Sequence of chain 4.A:
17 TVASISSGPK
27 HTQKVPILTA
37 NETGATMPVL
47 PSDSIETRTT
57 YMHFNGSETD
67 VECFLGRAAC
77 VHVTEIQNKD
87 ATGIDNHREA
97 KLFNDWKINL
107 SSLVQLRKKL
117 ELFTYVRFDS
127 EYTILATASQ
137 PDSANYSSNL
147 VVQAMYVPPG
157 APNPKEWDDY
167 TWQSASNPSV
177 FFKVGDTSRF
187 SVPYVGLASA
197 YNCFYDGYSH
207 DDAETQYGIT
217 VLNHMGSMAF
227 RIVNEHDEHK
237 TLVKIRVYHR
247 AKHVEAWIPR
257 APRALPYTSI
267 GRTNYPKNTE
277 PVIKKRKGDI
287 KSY

Binding-site contacts:
Ligand atom C1C contacts residue LEU106 of chain 4.A at 3.8 Å (hydrophobic).
Ligand atom C1C contacts residue TYR128 of chain 4.A at 3.7 Å (hydrophobic).
Ligand atom C31 contacts residue ASN219 of chain 4.A at 3.3 Å.
Ligand atom N3A contacts residue TYR152 of chain 4.A at 3.5 Å.
Ligand atom N3A contacts residue PRO174 of chain 4.A at 3.7 Å.
Ligand atom C1B contacts residue VAL188 of chain 4.A at 3.8 Å (hydrophobic).
Ligand atom N3A contacts residue PHE186 of chain 4.A at 4.0 Å.
Ligand atom C3C contacts residue TYR128 of chain 4.A at 3.4 Å (hydrophobic).
Ligand atom C6B contacts residue TYR128 of chain 4.A at 3.3 Å (hydrophobic).
Ligand atom C4 contacts residue LEU106 of chain 4.A at 3.9 Å (hydrophobic).
Ligand atom C4B contacts residue TYR152 of chain 4.A at 3.8 Å (hydrophobic).
Ligand atom C1B contacts residue ILE104 of chain 4.A at 4.0 Å (hydrophobic).
Ligand atom C3B contacts residue VAL188 of chain 4.A at 3.8 Å (hydrophobic).
Ligand atom O1B contacts residue TYR128 of chain 4.A at 3.4 Å (h-bond).
Ligand atom C5A contacts residue PHE186 of chain 4.A at 3.5 Å (hydrophobic).
Ligand atom C3 contacts residue ASN219 of chain 4.A at 4.0 Å.
Ligand atom C2A contacts residue PHE186 of chain 4.A at 3.3 Å (hydrophobic).
Ligand atom N3A contacts residue ALA24 of chain 4.C at 3.8 Å.
Ligand atom O1 contacts residue LEU106 of chain 4.A at 3.7 Å.
Ligand atom C5 contacts residue LEU106 of chain 4.A at 3.8 Å (hydrophobic).
Ligand atom C2C contacts residue TYR197 of chain 4.A at 3.7 Å (hydrophobic).
Ligand atom C4 contacts residue TYR197 of chain 4.A at 3.8 Å (hydrophobic).
Ligand atom N2 contacts residue LEU106 of chain 4.A at 3.8 Å.
Ligand atom C4B contacts residue PHE186 of chain 4.A at 3.6 Å (hydrophobic).
Ligand atom C2A contacts residue TYR152 of chain 4.A at 3.6 Å (hydrophobic).
Ligand atom C4C contacts residue VAL191 of chain 4.A at 3.0 Å (hydrophobic).
Ligand atom C1B contacts residue TYR128 of chain 4.A at 3.6 Å (hydrophobic).
Ligand atom C4C contacts residue VAL188 of chain 4.A at 3.7 Å (hydrophobic).
Ligand atom C4A contacts residue PRO174 of chain 4.A at 3.1 Å (hydrophobic).
Ligand atom O1 contacts residue MET221 of chain 4.A at 3.9 Å.
Ligand atom C5A contacts residue VAL176 of chain 4.A at 3.6 Å (hydrophobic).
Ligand atom C5B contacts residue PHE186 of chain 4.A at 3.9 Å (hydrophobic).
Ligand atom C2B contacts residue VAL188 of chain 4.A at 3.5 Å (hydrophobic).
Ligand atom O1B contacts residue ILE104 of chain 4.A at 3.9 Å.
Ligand atom N2 contacts residue ASN219 of chain 4.A at 3.8 Å.
Ligand atom C6B contacts residue ILE104 of chain 4.A at 3.6 Å (hydrophobic).
Ligand atom C5B contacts residue MET224 of chain 4.A at 3.8 Å (hydrophobic).
Ligand atom C5C contacts residue VAL191 of chain 4.A at 3.8 Å (hydrophobic).
Ligand atom C3B contacts residue TYR152 of chain 4.A at 3.7 Å (hydrophobic).
Ligand atom O1A contacts residue PHE186 of chain 4.A at 3.0 Å.

A small-molecule ligand and the protein it binds are described below.
Small molecule (SMILES): Cc1cc(CCCCCOc2ccc(C3=NCCO3)cc2)on1

Sequence of chain 4.C:
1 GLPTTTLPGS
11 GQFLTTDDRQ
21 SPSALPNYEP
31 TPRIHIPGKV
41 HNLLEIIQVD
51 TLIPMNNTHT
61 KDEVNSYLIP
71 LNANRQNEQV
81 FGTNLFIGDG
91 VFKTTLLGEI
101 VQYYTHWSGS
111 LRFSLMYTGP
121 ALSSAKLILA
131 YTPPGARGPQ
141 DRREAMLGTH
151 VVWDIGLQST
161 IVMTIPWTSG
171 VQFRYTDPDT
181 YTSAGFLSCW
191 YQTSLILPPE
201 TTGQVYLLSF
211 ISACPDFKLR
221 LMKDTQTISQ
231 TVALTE